The small molecule below binds the protein below.
Small molecule (SMILES): Cc1c(CN(C)C(=O)/C=C/c2cnc3c(c2)CC[C@@H](N)C(=O)N3)oc2ccccc12

Binding-site contacts:
Ligand atom C22 contacts residue ILE207 of chain 1.A at 3.8 Å (hydrophobic).
Ligand atom C5 contacts residue ALA101 of chain 1.A at 3.8 Å (hydrophobic).
Ligand atom C2 contacts residue NAD1 of chain 1.H at 3.8 Å.
Ligand atom C6 contacts residue LEU106 of chain 1.A at 3.7 Å (hydrophobic).
Ligand atom C10 contacts residue SER205 of chain 1.A at 3.6 Å.
Ligand atom C23 contacts residue TYR163 of chain 1.A at 3.7 Å (hydrophobic).
Ligand atom O1 contacts residue TYR163 of chain 1.A at 2.5 Å (h-bond).
Ligand atom C12 contacts residue ALA203 of chain 1.A at 3.3 Å (hydrophobic).
Ligand atom C11 contacts residue LEU106 of chain 1.A at 3.7 Å (hydrophobic).
Ligand atom N2 contacts residue ALA101 of chain 1.A at 3.4 Å (h-bond).
Ligand atom C13 contacts residue NAD1 of chain 1.H at 3.3 Å.
Ligand atom C18 contacts residue TYR163 of chain 1.A at 3.5 Å (hydrophobic).
Ligand atom N1 contacts residue PHE100 of chain 1.A at 3.5 Å.
Ligand atom O2 contacts residue PHE100 of chain 1.A at 3.5 Å.
Ligand atom C20 contacts residue TYR163 of chain 1.A at 3.7 Å (hydrophobic).
Ligand atom C9 contacts residue SER205 of chain 1.A at 3.7 Å.
Ligand atom C13 contacts residue TYR163 of chain 1.A at 3.5 Å (hydrophobic).
Ligand atom C20 contacts residue ASN162 of chain 1.A at 3.8 Å.
Ligand atom C1 contacts residue NAD1 of chain 1.H at 3.2 Å.
Ligand atom C5 contacts residue PHE100 of chain 1.A at 3.7 Å (hydrophobic).
Ligand atom C12 contacts residue LEU106 of chain 1.A at 3.9 Å (hydrophobic).
Ligand atom C9 contacts residue ALA203 of chain 1.A at 3.5 Å (hydrophobic).
Ligand atom C8 contacts residue SER205 of chain 1.A at 3.9 Å.
Ligand atom O1 contacts residue NAD1 of chain 1.H at 2.4 Å (h-bond).
Ligand atom C19 contacts residue TYR163 of chain 1.A at 3.7 Å (hydrophobic).
Ligand atom C1 contacts residue TYR163 of chain 1.A at 3.4 Å (hydrophobic).
Ligand atom C14 contacts residue NAD1 of chain 1.H at 3.4 Å.
Ligand atom C21 contacts residue ASN162 of chain 1.A at 3.5 Å.
Ligand atom C10 contacts residue ALA203 of chain 1.A at 3.3 Å (hydrophobic).
Ligand atom N3 contacts residue SER205 of chain 1.A at 3.7 Å.
Ligand atom N2 contacts residue PHE100 of chain 1.A at 3.7 Å.
Ligand atom N1 contacts residue ALA101 of chain 1.A at 3.2 Å (h-bond).
Ligand atom C17 contacts residue TYR153 of chain 1.A at 3.8 Å (hydrophobic).
Ligand atom N4 contacts residue NAD1 of chain 1.H at 3.5 Å.
Ligand atom C20 contacts residue PRO161 of chain 1.A at 3.8 Å (hydrophobic).
Ligand atom C13 contacts residue TYR153 of chain 1.A at 3.6 Å (hydrophobic).
Ligand atom N1 contacts residue LEU106 of chain 1.A at 3.8 Å.
Ligand atom C16 contacts residue TYR163 of chain 1.A at 3.9 Å (hydrophobic).
Ligand atom O1 contacts residue LYS170 of chain 1.A at 3.8 Å.
Ligand atom C11 contacts residue ALA203 of chain 1.A at 3.7 Å (hydrophobic).

Sequence of chain 1.A:
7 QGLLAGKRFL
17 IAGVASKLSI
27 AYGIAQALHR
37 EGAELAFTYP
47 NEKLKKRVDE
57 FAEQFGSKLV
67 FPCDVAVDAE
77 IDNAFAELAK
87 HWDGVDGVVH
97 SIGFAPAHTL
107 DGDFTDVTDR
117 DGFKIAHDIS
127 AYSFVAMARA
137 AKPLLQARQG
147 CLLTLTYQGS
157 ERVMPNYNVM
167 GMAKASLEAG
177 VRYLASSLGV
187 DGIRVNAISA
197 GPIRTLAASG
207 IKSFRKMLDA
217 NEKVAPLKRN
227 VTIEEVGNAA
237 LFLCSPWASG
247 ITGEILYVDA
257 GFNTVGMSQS